A small-molecule ligand and the protein it binds are described below.
Small molecule (SMILES): CC(=O)N[C@H]1[C@H](O[C@H]2[C@H](O)[C@@H](NC(C)=O)CO[C@@H]2CO)O[C@H](CO)[C@@H](O[C@@H]2O[C@H](CO)[C@@H](O)[C@H](O[C@H]3O[C@H](CO)[C@@H](O)[C@H](O)[C@@H]3O)[C@@H]2O)[C@@H]1O

Sequence of chain 6.E:
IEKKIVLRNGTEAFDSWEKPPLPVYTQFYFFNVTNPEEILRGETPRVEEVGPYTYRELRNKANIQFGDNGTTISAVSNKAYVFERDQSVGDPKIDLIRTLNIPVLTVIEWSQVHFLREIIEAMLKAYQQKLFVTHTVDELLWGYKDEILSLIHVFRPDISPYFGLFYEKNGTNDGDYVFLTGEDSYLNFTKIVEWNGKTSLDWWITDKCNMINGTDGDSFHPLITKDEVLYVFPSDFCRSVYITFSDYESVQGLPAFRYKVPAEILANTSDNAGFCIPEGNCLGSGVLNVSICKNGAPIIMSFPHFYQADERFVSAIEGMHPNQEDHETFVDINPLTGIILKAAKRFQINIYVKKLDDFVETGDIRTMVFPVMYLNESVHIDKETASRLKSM

Binding-site contacts:
Ligand atom O6 contacts residue VAL45 of chain 6.E at 3.9 Å.
Ligand atom C5 contacts residue ARG110 of chain 6.E at 4.4 Å.
Ligand atom C8 contacts residue VAL62 of chain 6.E at 3.8 Å (hydrophobic).
Ligand atom C4 contacts residue ASN44 of chain 6.E at 4.3 Å.
Ligand atom C8 contacts residue LEU108 of chain 6.E at 3.7 Å (hydrophobic).
Ligand atom C6 contacts residue ARG110 of chain 6.E at 3.5 Å.
Ligand atom C1 contacts residue ASN44 of chain 6.E at 1.4 Å.
Ligand atom O3 contacts residue LEU108 of chain 6.E at 4.0 Å.
Ligand atom C2 contacts residue ASN44 of chain 6.E at 2.5 Å.
Ligand atom O6 contacts residue ARG110 of chain 6.E at 2.9 Å (salt-bridge).
Ligand atom O5 contacts residue ASN44 of chain 6.E at 2.4 Å (h-bond).
Ligand atom N2 contacts residue ILE109 of chain 6.E at 4.5 Å.
Ligand atom N2 contacts residue LEU108 of chain 6.E at 2.7 Å (h-bond).
Ligand atom C8 contacts residue THR146 of chain 6.E at 4.1 Å.
Ligand atom O7 contacts residue ASN44 of chain 6.E at 3.7 Å.
Ligand atom C7 contacts residue THR146 of chain 6.E at 4.2 Å.
Ligand atom N2 contacts residue ASN44 of chain 6.E at 2.9 Å (h-bond).
Ligand atom O7 contacts residue LEU108 of chain 6.E at 3.7 Å.
Ligand atom C7 contacts residue LEU108 of chain 6.E at 3.6 Å (hydrophobic).
Ligand atom O7 contacts residue THR146 of chain 6.E at 3.3 Å.
Ligand atom C5 contacts residue ASN44 of chain 6.E at 3.7 Å.
Ligand atom C1 contacts residue LEU108 of chain 6.E at 3.9 Å (hydrophobic).
Ligand atom C3 contacts residue LEU108 of chain 6.E at 3.5 Å (hydrophobic).
Ligand atom C8 contacts residue ILE109 of chain 6.E at 3.8 Å (hydrophobic).
Ligand atom C2 contacts residue LEU108 of chain 6.E at 3.5 Å (hydrophobic).
Ligand atom C7 contacts residue ASN44 of chain 6.E at 3.4 Å.
Ligand atom C3 contacts residue ASN44 of chain 6.E at 3.8 Å.
Ligand atom C8 contacts residue ASN44 of chain 6.E at 4.5 Å.